This protein binds this small molecule.
Small molecule (SMILES): CC/C=C/C(=O)N[C@@H](Cc1ccccc1)C(=O)N[C@H]1COC(=O)[C@@H]2C[C@@H](C)CN2C(=O)[C@H](C)NC(=O)[C@@H]2CCCCN2C(=O)[C@@H]2CCCN2C1=O

Binding-site contacts:
Ligand atom CD2 contacts residue LEU49 of chain 1.J at 3.7 Å (hydrophobic).
Ligand atom CA contacts residue TYR61 of chain 1.I at 3.7 Å (hydrophobic).
Ligand atom O1 contacts residue LEU49 of chain 1.J at 3.8 Å.
Ligand atom CE2 contacts residue ILE93 of chain 1.I at 3.8 Å (hydrophobic).
Ligand atom CB contacts residue TYR61 of chain 1.I at 3.9 Å (hydrophobic).
Ligand atom CE contacts residue ASP27 of chain 1.I at 3.1 Å.
Ligand atom O contacts residue TYR61 of chain 1.I at 3.6 Å.
Ligand atom CD contacts residue TYR63 of chain 1.I at 3.5 Å (hydrophobic).
Ligand atom O contacts residue TYR63 of chain 1.I at 2.5 Å (h-bond).
Ligand atom CZ contacts residue ILE93 of chain 1.I at 3.9 Å (hydrophobic).
Ligand atom CE contacts residue ILE29 of chain 1.I at 3.9 Å (hydrophobic).
Ligand atom CG contacts residue MET190 of chain 1.I at 3.5 Å (hydrophobic).
Ligand atom CE2 contacts residue LEU49 of chain 1.J at 3.5 Å (hydrophobic).
Ligand atom CB contacts residue ILE91 of chain 1.I at 3.8 Å (hydrophobic).
Ligand atom CD1 contacts residue HIS83 of chain 1.J at 3.7 Å.
Ligand atom C3 contacts residue TYR63 of chain 1.I at 3.8 Å (hydrophobic).
Ligand atom N contacts residue TYR61 of chain 1.I at 3.6 Å.
Ligand atom CB contacts residue GLN89 of chain 1.I at 3.1 Å.
Ligand atom CB contacts residue MET190 of chain 1.I at 3.5 Å (hydrophobic).
Ligand atom CB contacts residue TYR61 of chain 1.I at 3.5 Å (hydrophobic).
Ligand atom C5 contacts residue ILE29 of chain 1.I at 3.7 Å (hydrophobic).
Ligand atom C3 contacts residue LEU49 of chain 1.J at 3.8 Å (hydrophobic).
Ligand atom CE1 contacts residue THR80 of chain 1.J at 3.7 Å.
Ligand atom CE2 contacts residue TYR63 of chain 1.I at 3.8 Å (hydrophobic).
Ligand atom CA contacts residue GLN89 of chain 1.I at 3.8 Å.
Ligand atom C contacts residue TYR63 of chain 1.I at 3.5 Å (hydrophobic).
Ligand atom CE1 contacts residue LEU115 of chain 1.I at 3.7 Å (hydrophobic).
Ligand atom O contacts residue GLN89 of chain 1.I at 3.8 Å.
Ligand atom CZ contacts residue LEU115 of chain 1.I at 3.7 Å (hydrophobic).
Ligand atom CA contacts residue TYR61 of chain 1.I at 3.6 Å (hydrophobic).
Ligand atom C6 contacts residue ASP27 of chain 1.I at 2.9 Å.
Ligand atom CD1 contacts residue MET190 of chain 1.I at 3.5 Å (hydrophobic).
Ligand atom C2 contacts residue LEU49 of chain 1.J at 3.7 Å (hydrophobic).
Ligand atom CG contacts residue PHE113 of chain 1.I at 3.9 Å (hydrophobic).
Ligand atom O1 contacts residue GLN52 of chain 1.J at 3.7 Å.
Ligand atom C contacts residue TYR61 of chain 1.I at 3.4 Å (hydrophobic).
Ligand atom N contacts residue LEU49 of chain 1.J at 3.9 Å.
Ligand atom N contacts residue TYR63 of chain 1.I at 3.1 Å (h-bond).
Ligand atom CD2 contacts residue TYR63 of chain 1.I at 3.5 Å (hydrophobic).
Ligand atom CZ contacts residue THR80 of chain 1.J at 3.4 Å.

Sequence of chain 1.I:
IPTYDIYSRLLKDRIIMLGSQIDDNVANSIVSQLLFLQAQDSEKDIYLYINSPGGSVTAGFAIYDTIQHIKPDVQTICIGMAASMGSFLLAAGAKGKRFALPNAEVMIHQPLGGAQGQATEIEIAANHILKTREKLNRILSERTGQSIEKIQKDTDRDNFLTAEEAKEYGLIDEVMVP

Sequence of chain 1.J:
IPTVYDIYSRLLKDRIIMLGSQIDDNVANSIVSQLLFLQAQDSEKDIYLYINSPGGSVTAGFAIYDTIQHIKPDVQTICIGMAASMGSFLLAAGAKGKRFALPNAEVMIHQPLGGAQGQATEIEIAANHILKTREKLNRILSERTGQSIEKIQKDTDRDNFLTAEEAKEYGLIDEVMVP